Sequence of chain 1.C:
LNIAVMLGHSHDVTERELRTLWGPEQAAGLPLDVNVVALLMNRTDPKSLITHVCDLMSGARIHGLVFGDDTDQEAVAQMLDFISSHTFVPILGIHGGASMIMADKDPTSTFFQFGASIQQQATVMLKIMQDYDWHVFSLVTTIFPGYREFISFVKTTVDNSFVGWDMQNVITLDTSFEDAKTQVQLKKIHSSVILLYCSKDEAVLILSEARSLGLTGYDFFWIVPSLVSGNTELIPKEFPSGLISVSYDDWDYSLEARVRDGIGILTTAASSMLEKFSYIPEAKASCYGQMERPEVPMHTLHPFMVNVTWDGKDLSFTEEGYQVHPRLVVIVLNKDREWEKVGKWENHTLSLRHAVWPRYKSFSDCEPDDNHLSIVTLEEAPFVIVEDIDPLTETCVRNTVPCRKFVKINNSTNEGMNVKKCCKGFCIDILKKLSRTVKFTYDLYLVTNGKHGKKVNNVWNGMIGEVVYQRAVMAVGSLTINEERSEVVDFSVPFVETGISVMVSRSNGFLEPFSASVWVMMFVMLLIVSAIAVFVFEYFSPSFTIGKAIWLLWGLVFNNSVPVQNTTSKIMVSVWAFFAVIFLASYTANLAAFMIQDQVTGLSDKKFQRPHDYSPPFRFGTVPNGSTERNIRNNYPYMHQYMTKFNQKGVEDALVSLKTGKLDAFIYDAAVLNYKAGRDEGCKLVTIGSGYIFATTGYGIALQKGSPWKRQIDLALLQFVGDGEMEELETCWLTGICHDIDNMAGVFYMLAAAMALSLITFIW

The small molecule below binds the protein below.
Small molecule (SMILES): CC(=O)N[C@@H]1[C@@H](O)[C@H](O)[C@@H](CO)O[C@H]1O

Binding-site contacts:
Ligand atom C8 contacts residue ASN687 of chain 1.C at 4.4 Å.
Ligand atom C8 contacts residue GLY483 of chain 1.C at 3.7 Å.
Ligand atom C2 contacts residue LYS487 of chain 1.C at 4.4 Å.
Ligand atom C1 contacts residue LYS487 of chain 1.C at 3.9 Å.
Ligand atom C6 contacts residue ASN687 of chain 1.C at 4.5 Å.
Ligand atom N2 contacts residue ASN687 of chain 1.C at 2.9 Å (h-bond).
Ligand atom O7 contacts residue ASN687 of chain 1.C at 3.4 Å (h-bond).
Ligand atom C5 contacts residue ASN687 of chain 1.C at 3.7 Å.
Ligand atom C1 contacts residue ASN687 of chain 1.C at 1.4 Å.
Ligand atom O5 contacts residue ASN687 of chain 1.C at 2.4 Å (h-bond).
Ligand atom C3 contacts residue ASN687 of chain 1.C at 3.8 Å.
Ligand atom O5 contacts residue LYS487 of chain 1.C at 3.5 Å (salt-bridge).
Ligand atom C4 contacts residue ASN687 of chain 1.C at 4.2 Å.
Ligand atom C7 contacts residue ASN687 of chain 1.C at 3.3 Å.
Ligand atom C8 contacts residue LYS484 of chain 1.C at 4.3 Å.
Ligand atom C2 contacts residue ASN687 of chain 1.C at 2.5 Å.